Sequence of chain 1.B:
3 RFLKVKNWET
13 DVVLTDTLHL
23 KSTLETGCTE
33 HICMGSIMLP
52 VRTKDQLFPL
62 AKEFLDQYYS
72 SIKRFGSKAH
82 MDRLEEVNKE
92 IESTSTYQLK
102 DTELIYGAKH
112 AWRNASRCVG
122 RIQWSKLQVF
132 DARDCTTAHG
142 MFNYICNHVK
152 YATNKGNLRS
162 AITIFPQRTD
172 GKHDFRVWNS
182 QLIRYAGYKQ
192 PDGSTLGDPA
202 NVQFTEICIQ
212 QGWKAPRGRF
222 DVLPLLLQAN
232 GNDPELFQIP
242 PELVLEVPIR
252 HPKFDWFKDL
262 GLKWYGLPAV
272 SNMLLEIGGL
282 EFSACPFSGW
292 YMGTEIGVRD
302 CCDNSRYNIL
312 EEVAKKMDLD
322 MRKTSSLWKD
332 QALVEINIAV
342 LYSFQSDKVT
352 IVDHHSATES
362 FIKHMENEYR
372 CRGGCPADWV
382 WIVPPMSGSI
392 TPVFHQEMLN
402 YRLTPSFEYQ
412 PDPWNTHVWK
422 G

A protein and the small-molecule ligand that binds it are described below.
Small molecule (SMILES): Cc1cc(N)nc(COC[C@@H](CN)OCc2cc(C)cc(N)n2)c1

Binding-site contacts:
Ligand atom N13 contacts residue HEM1 of chain 1.H at 2.6 Å (h-bond).
Ligand atom C08 contacts residue GLU296 of chain 1.B at 3.5 Å.
Ligand atom C11 contacts residue HEM1 of chain 1.H at 3.3 Å.
Ligand atom C08 contacts residue HEM1 of chain 1.H at 3.5 Å.
Ligand atom C07 contacts residue GLY290 of chain 1.B at 3.6 Å.
Ligand atom O14 contacts residue GLN182 of chain 1.B at 3.3 Å (h-bond).
Ligand atom N02 contacts residue TRP291 of chain 1.B at 2.7 Å (h-bond).
Ligand atom N13 contacts residue TRP382 of chain 1.B at 3.9 Å.
Ligand atom C06 contacts residue GLU296 of chain 1.B at 3.4 Å.
Ligand atom C15 contacts residue GLN182 of chain 1.B at 3.7 Å.
Ligand atom O09 contacts residue GLU296 of chain 1.B at 3.4 Å (salt-bridge).
Ligand atom C03 contacts residue TRP291 of chain 1.B at 4.0 Å (hydrophobic).
Ligand atom C10 contacts residue VAL271 of chain 1.B at 3.5 Å (hydrophobic).
Ligand atom N02 contacts residue PRO269 of chain 1.B at 3.9 Å.
Ligand atom N01 contacts residue GLU296 of chain 1.B at 2.6 Å (salt-bridge).
Ligand atom C05 contacts residue VAL271 of chain 1.B at 3.7 Å (hydrophobic).
Ligand atom C02 contacts residue HEM1 of chain 1.H at 3.6 Å.
Ligand atom C25 contacts residue ARG185 of chain 1.B at 3.4 Å.
Ligand atom C03 contacts residue PRO269 of chain 1.B at 3.9 Å (hydrophobic).
Ligand atom C07 contacts residue SER289 of chain 1.B at 4.0 Å.
Ligand atom C12 contacts residue HEM1 of chain 1.H at 3.3 Å.
Ligand atom C07 contacts residue PRO269 of chain 1.B at 3.9 Å (hydrophobic).
Ligand atom C03 contacts residue HEM1 of chain 1.H at 3.5 Å.
Ligand atom C07 contacts residue PHE288 of chain 1.B at 3.6 Å (hydrophobic).
Ligand atom C02 contacts residue GLU296 of chain 1.B at 3.5 Å.
Ligand atom C07 contacts residue HEM1 of chain 1.H at 3.5 Å.
Ligand atom C02 contacts residue PRO269 of chain 1.B at 3.9 Å (hydrophobic).
Ligand atom C27 contacts residue ARG185 of chain 1.B at 3.6 Å.
Ligand atom C10 contacts residue GLN182 of chain 1.B at 3.6 Å.
Ligand atom C02 contacts residue TRP291 of chain 1.B at 3.8 Å (hydrophobic).
Ligand atom C15 contacts residue HEM1 of chain 1.H at 4.0 Å.
Ligand atom N02 contacts residue MET293 of chain 1.B at 4.0 Å.
Ligand atom C08 contacts residue VAL271 of chain 1.B at 3.9 Å (hydrophobic).
Ligand atom N02 contacts residue HEM1 of chain 1.H at 3.4 Å.
Ligand atom C27 contacts residue ALA201 of chain 1.B at 3.5 Å (hydrophobic).
Ligand atom C24 contacts residue ARG185 of chain 1.B at 4.0 Å.
Ligand atom N02 contacts residue TYR292 of chain 1.B at 3.6 Å.
Ligand atom N02 contacts residue GLU296 of chain 1.B at 2.7 Å (salt-bridge).
Ligand atom N01 contacts residue HEM1 of chain 1.H at 3.9 Å.
Ligand atom C12 contacts residue VAL271 of chain 1.B at 3.9 Å (hydrophobic).